The small molecule below binds the protein below.
Small molecule (SMILES): C[C@H]1NCCC[C@@H]1Nc1ncc(C(N)=O)c2sc(-c3ccccc3)cc12

Sequence of chain 1.A:
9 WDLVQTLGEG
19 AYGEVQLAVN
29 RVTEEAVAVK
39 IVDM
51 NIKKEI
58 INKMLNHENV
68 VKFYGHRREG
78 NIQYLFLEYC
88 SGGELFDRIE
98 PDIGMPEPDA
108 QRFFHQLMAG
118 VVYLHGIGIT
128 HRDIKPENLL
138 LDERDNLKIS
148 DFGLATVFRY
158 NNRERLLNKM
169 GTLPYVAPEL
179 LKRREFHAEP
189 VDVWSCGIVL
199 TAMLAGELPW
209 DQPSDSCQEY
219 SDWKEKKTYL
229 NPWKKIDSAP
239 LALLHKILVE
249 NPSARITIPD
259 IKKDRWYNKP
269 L

Binding-site contacts:
Ligand atom C10 contacts residue GLU85 of chain 1.A at 3.5 Å.
Ligand atom C20 contacts residue CYS87 of chain 1.A at 3.3 Å (hydrophobic).
Ligand atom C10 contacts residue LEU137 of chain 1.A at 3.7 Å (hydrophobic).
Ligand atom C10 contacts residue ALA36 of chain 1.A at 3.3 Å (hydrophobic).
Ligand atom C18 contacts residue GLY90 of chain 1.A at 3.8 Å.
Ligand atom C19 contacts residue GLY90 of chain 1.A at 3.7 Å.
Ligand atom N1 contacts residue ASN135 of chain 1.A at 3.3 Å (h-bond).
Ligand atom N1 contacts residue GLU134 of chain 1.A at 2.9 Å (salt-bridge).
Ligand atom O1 contacts residue GLU85 of chain 1.A at 3.3 Å (salt-bridge).
Ligand atom C1 contacts residue GLU134 of chain 1.A at 3.2 Å.
Ligand atom C3 contacts residue GLU134 of chain 1.A at 3.8 Å.
Ligand atom C13 contacts residue LEU15 of chain 1.A at 3.7 Å (hydrophobic).
Ligand atom C13 contacts residue LEU137 of chain 1.A at 3.9 Å (hydrophobic).
Ligand atom C1 contacts residue LEU137 of chain 1.A at 3.8 Å (hydrophobic).
Ligand atom C15 contacts residue GLY90 of chain 1.A at 3.8 Å.
Ligand atom C20 contacts residue GLY90 of chain 1.A at 3.7 Å.
Ligand atom C2 contacts residue GLU134 of chain 1.A at 3.2 Å.
Ligand atom S1 contacts residue CYS87 of chain 1.A at 3.5 Å (h-bond).
Ligand atom C3 contacts residue ASN135 of chain 1.A at 3.5 Å.
Ligand atom N4 contacts residue ALA36 of chain 1.A at 3.5 Å.
Ligand atom C19 contacts residue SER88 of chain 1.A at 3.5 Å.
Ligand atom C8 contacts residue LEU137 of chain 1.A at 3.6 Å (hydrophobic).
Ligand atom C11 contacts residue LEU137 of chain 1.A at 3.7 Å (hydrophobic).
Ligand atom O1 contacts residue TYR86 of chain 1.A at 3.3 Å.
Ligand atom C8 contacts residue VAL23 of chain 1.A at 3.7 Å (hydrophobic).
Ligand atom C2 contacts residue GLU91 of chain 1.A at 3.5 Å.
Ligand atom N4 contacts residue VAL68 of chain 1.A at 3.7 Å.
Ligand atom C3 contacts residue ASP148 of chain 1.A at 3.8 Å.
Ligand atom O1 contacts residue ALA36 of chain 1.A at 3.3 Å.
Ligand atom N4 contacts residue GLU85 of chain 1.A at 2.9 Å (salt-bridge).
Ligand atom N3 contacts residue VAL23 of chain 1.A at 3.7 Å.
Ligand atom O1 contacts residue CYS87 of chain 1.A at 2.9 Å (h-bond).
Ligand atom C4 contacts residue TYR20 of chain 1.A at 3.7 Å (hydrophobic).
Ligand atom C1 contacts residue ASP148 of chain 1.A at 3.4 Å.
Ligand atom C5 contacts residue TYR20 of chain 1.A at 3.4 Å (hydrophobic).
Ligand atom C14 contacts residue LEU137 of chain 1.A at 3.8 Å (hydrophobic).
Ligand atom C16 contacts residue LEU15 of chain 1.A at 3.9 Å (hydrophobic).
Ligand atom C9 contacts residue LEU137 of chain 1.A at 3.4 Å (hydrophobic).
Ligand atom C2 contacts residue ASP148 of chain 1.A at 3.6 Å.
Ligand atom N1 contacts residue ASP148 of chain 1.A at 2.9 Å (salt-bridge).